Sequence of chain 1.A:
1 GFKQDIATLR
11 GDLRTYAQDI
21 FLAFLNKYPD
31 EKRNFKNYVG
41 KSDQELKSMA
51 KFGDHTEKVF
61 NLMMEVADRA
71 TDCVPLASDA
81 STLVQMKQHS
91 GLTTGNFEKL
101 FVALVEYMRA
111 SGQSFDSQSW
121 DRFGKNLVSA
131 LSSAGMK

Binding-site contacts:
Ligand atom C3 contacts residue THR56 of chain 1.A at 3.4 Å.
Ligand atom C3 contacts residue VAL59 of chain 1.A at 4.1 Å (hydrophobic).
Ligand atom C6 contacts residue HEM1 of chain 1.C at 3.7 Å.
Ligand atom C6 contacts residue PHE35 of chain 1.A at 3.9 Å (hydrophobic).
Ligand atom C4 contacts residue PHE21 of chain 1.A at 3.7 Å (hydrophobic).
Ligand atom C1 contacts residue LEU100 of chain 1.A at 3.9 Å (hydrophobic).
Ligand atom C6 contacts residue PHE21 of chain 1.A at 4.3 Å (hydrophobic).
Ligand atom C1 contacts residue VAL59 of chain 1.A at 4.2 Å (hydrophobic).
Ligand atom C7 contacts residue PHE21 of chain 1.A at 3.8 Å (hydrophobic).
Ligand atom C5 contacts residue PHE21 of chain 1.A at 4.2 Å (hydrophobic).
Ligand atom O1 contacts residue HEM1 of chain 1.C at 3.7 Å.
Ligand atom C5 contacts residue HEM1 of chain 1.C at 4.3 Å.
Ligand atom C7 contacts residue VAL59 of chain 1.A at 3.8 Å (hydrophobic).
Ligand atom C1 contacts residue PHE60 of chain 1.A at 3.4 Å (hydrophobic).
Ligand atom C4 contacts residue VAL59 of chain 1.A at 3.7 Å (hydrophobic).
Ligand atom O1 contacts residue VAL59 of chain 1.A at 3.7 Å.
Ligand atom C4 contacts residue PHE35 of chain 1.A at 4.5 Å (hydrophobic).
Ligand atom C8 contacts residue THR56 of chain 1.A at 2.7 Å.
Ligand atom C7 contacts residue HEM1 of chain 1.C at 4.1 Å.
Ligand atom C6 contacts residue VAL59 of chain 1.A at 3.6 Å (hydrophobic).
Ligand atom C2 contacts residue PHE21 of chain 1.A at 3.1 Å (hydrophobic).
Ligand atom C8 contacts residue VAL59 of chain 1.A at 4.3 Å (hydrophobic).
Ligand atom C1 contacts residue PHE21 of chain 1.A at 2.9 Å (hydrophobic).
Ligand atom C8 contacts residue PHE52 of chain 1.A at 4.3 Å (hydrophobic).
Ligand atom C2 contacts residue VAL59 of chain 1.A at 3.9 Å (hydrophobic).
Ligand atom C5 contacts residue PHE35 of chain 1.A at 3.8 Å (hydrophobic).
Ligand atom C2 contacts residue PHE60 of chain 1.A at 4.4 Å (hydrophobic).
Ligand atom C8 contacts residue HIS55 of chain 1.A at 3.6 Å.
Ligand atom C3 contacts residue PHE21 of chain 1.A at 3.3 Å (hydrophobic).
Ligand atom C8 contacts residue PHE21 of chain 1.A at 3.7 Å (hydrophobic).
Ligand atom C7 contacts residue PHE35 of chain 1.A at 4.4 Å (hydrophobic).
Ligand atom C4 contacts residue HIS55 of chain 1.A at 4.5 Å.
Ligand atom O1 contacts residue PHE35 of chain 1.A at 3.6 Å.
Ligand atom C4 contacts residue THR56 of chain 1.A at 3.5 Å.
Ligand atom C5 contacts residue VAL59 of chain 1.A at 3.4 Å (hydrophobic).

A small-molecule ligand and the protein it binds are described below.
Small molecule (SMILES): Cc1ccc(O)c(C)c1